Binding-site contacts:
Ligand atom C contacts residue ASP235 of chain 32.C at 4.0 Å.
Ligand atom OXT contacts residue CYS1 of chain 32.E at 2.7 Å (h-bond).
Ligand atom CA contacts residue CYS265 of chain 32.A at 4.4 Å (hydrophobic).
Ligand atom N contacts residue CYS1 of chain 32.E at 1.3 Å.
Ligand atom O contacts residue GLN95 of chain 32.C at 3.3 Å (h-bond).
Ligand atom C contacts residue GLN95 of chain 32.C at 3.1 Å.
Ligand atom O contacts residue PHE264 of chain 32.A at 3.9 Å.
Ligand atom OXT contacts residue ASP235 of chain 32.C at 2.9 Å (salt-bridge).
Ligand atom OXT contacts residue PHE264 of chain 32.A at 4.2 Å.
Ligand atom N contacts residue MET247 of chain 32.A at 3.8 Å.
Ligand atom O contacts residue ASP235 of chain 32.C at 4.5 Å.
Ligand atom CA contacts residue CYS1 of chain 32.E at 2.4 Å (hydrophobic).
Ligand atom CA contacts residue MET247 of chain 32.A at 4.1 Å (hydrophobic).
Ligand atom C contacts residue MET247 of chain 32.A at 3.9 Å (hydrophobic).
Ligand atom O contacts residue MET247 of chain 32.A at 3.4 Å (h-bond).
Ligand atom N contacts residue PHE264 of chain 32.A at 3.5 Å (h-bond).
Ligand atom C contacts residue CYS1 of chain 32.E at 2.8 Å (hydrophobic).
Ligand atom C contacts residue PHE264 of chain 32.A at 3.8 Å (hydrophobic).
Ligand atom O contacts residue SER96 of chain 32.C at 3.6 Å.
Ligand atom CA contacts residue GLN95 of chain 32.C at 4.2 Å.
Ligand atom O contacts residue CYS1 of chain 32.E at 3.7 Å.
Ligand atom OXT contacts residue GLN95 of chain 32.C at 2.7 Å (h-bond).
Ligand atom CA contacts residue PHE264 of chain 32.A at 3.1 Å (hydrophobic).

Sequence of chain 32.A:
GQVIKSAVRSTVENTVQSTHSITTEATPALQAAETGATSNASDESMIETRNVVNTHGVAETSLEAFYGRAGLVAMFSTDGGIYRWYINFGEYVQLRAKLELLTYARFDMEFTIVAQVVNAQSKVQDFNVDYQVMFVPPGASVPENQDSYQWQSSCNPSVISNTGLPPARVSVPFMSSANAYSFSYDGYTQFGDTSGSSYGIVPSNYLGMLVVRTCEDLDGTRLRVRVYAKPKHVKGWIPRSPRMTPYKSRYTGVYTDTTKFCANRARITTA

Sequence of chain 32.C:
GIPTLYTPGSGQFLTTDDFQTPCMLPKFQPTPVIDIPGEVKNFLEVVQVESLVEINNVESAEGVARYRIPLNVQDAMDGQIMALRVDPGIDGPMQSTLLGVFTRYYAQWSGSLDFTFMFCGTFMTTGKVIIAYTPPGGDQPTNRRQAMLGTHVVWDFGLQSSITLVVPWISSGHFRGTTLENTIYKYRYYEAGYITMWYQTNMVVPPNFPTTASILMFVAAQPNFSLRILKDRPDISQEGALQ

The small molecule below binds the protein below.
Small molecule (SMILES): NCC(=O)O